Binding-site contacts:
Ligand atom PG contacts residue ARG202 of chain 1.F at 4.0 Å.
Ligand atom C3' contacts residue ASP200 of chain 1.F at 4.0 Å.
Ligand atom O2G contacts residue ASP318 of chain 1.F at 3.8 Å.
Ligand atom N6 contacts residue TYR185 of chain 1.F at 4.0 Å.
Ligand atom O1B contacts residue GLU331 of chain 1.F at 2.7 Å (salt-bridge).
Ligand atom N6 contacts residue ILE148 of chain 1.F at 4.1 Å.
Ligand atom C5 contacts residue ILE330 of chain 1.F at 3.6 Å (hydrophobic).
Ligand atom O1A contacts residue GLU331 of chain 1.F at 2.8 Å (salt-bridge).
Ligand atom N1 contacts residue LYS184 of chain 1.F at 4.0 Å.
Ligand atom O2G contacts residue ARG222 of chain 1.F at 2.4 Å (salt-bridge).
Ligand atom O1A contacts residue ILE330 of chain 1.F at 3.9 Å.
Ligand atom O1B contacts residue ASN333 of chain 1.F at 4.1 Å.
Ligand atom N7 contacts residue ILE330 of chain 1.F at 3.4 Å.
Ligand atom PA contacts residue GLU331 of chain 1.F at 3.8 Å.
Ligand atom O2' contacts residue LYS198 of chain 1.F at 3.3 Å (salt-bridge).
Ligand atom O3G contacts residue ASN333 of chain 1.F at 2.9 Å (h-bond).
Ligand atom N1 contacts residue TYR185 of chain 1.F at 3.6 Å.
Ligand atom N3 contacts residue TYR185 of chain 1.F at 3.6 Å.
Ligand atom C6 contacts residue LYS184 of chain 1.F at 3.8 Å.
Ligand atom O2G contacts residue ARG202 of chain 1.F at 3.0 Å (salt-bridge).
Ligand atom N1 contacts residue LEU186 of chain 1.F at 3.2 Å (h-bond).
Ligand atom O3G contacts residue GLU331 of chain 1.F at 2.7 Å (salt-bridge).
Ligand atom N6 contacts residue ILE330 of chain 1.F at 3.3 Å.
Ligand atom C8 contacts residue ILE330 of chain 1.F at 3.5 Å (hydrophobic).
Ligand atom O3A contacts residue GLU331 of chain 1.F at 3.7 Å.
Ligand atom O3G contacts residue ARG202 of chain 1.F at 3.8 Å.
Ligand atom PB contacts residue GLU331 of chain 1.F at 3.6 Å.
Ligand atom PG contacts residue ARG222 of chain 1.F at 3.9 Å.
Ligand atom PG contacts residue GLU331 of chain 1.F at 3.7 Å.
Ligand atom O2A contacts residue ILE330 of chain 1.F at 3.9 Å.
Ligand atom C3B contacts residue GLU331 of chain 1.F at 3.6 Å.
Ligand atom C2 contacts residue MET320 of chain 1.F at 4.1 Å (hydrophobic).
Ligand atom O3G contacts residue ASP318 of chain 1.F at 3.8 Å.
Ligand atom C6 contacts residue ILE330 of chain 1.F at 3.5 Å (hydrophobic).
Ligand atom O3' contacts residue ASP200 of chain 1.F at 3.1 Å (salt-bridge).
Ligand atom N6 contacts residue LYS184 of chain 1.F at 2.8 Å (salt-bridge).
Ligand atom C2 contacts residue LEU186 of chain 1.F at 3.8 Å (hydrophobic).
Ligand atom O1A contacts residue ASP318 of chain 1.F at 3.5 Å (salt-bridge).
Ligand atom C2 contacts residue TYR185 of chain 1.F at 3.5 Å (hydrophobic).
Ligand atom O1B contacts residue LYS74 of chain 1.F at 3.7 Å.

This small molecule binds to this protein.
Small molecule (SMILES): Nc1ncnc2c1ncn2[C@@H]1O[C@H](CO[P](=O)(O)O[P](=O)(O)CP(=O)(O)O)[C@@H](O)[C@H]1O

Sequence of chain 1.F:
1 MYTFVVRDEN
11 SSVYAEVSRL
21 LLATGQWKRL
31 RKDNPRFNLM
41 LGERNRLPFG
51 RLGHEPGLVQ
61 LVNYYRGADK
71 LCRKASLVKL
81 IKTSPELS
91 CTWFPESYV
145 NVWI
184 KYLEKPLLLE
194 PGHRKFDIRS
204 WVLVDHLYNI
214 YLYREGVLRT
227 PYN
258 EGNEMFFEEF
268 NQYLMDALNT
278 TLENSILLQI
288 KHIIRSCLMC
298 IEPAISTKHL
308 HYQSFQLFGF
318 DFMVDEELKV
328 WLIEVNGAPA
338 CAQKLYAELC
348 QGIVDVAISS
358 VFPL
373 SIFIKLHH